Binding-site contacts:
Ligand atom O contacts residue ARG244 of chain 1.B at 3.6 Å.
Ligand atom N contacts residue ILE258 of chain 1.C at 4.0 Å.
Ligand atom C contacts residue TYR152 of chain 1.B at 3.3 Å (hydrophobic).
Ligand atom N contacts residue SER268 of chain 1.B at 2.9 Å (h-bond).
Ligand atom N contacts residue ARG256 of chain 1.C at 4.0 Å.
Ligand atom N contacts residue TYR152 of chain 1.B at 3.3 Å (h-bond).
Ligand atom OXT contacts residue VAL257 of chain 1.C at 4.3 Å.
Ligand atom OXT contacts residue ARG244 of chain 1.B at 4.1 Å.
Ligand atom N contacts residue TRP153 of chain 1.B at 3.8 Å.
Ligand atom O contacts residue ALA150 of chain 1.B at 4.5 Å.
Ligand atom OXT contacts residue TYR152 of chain 1.B at 4.3 Å.
Ligand atom OXT contacts residue SER268 of chain 1.B at 3.6 Å.
Ligand atom OXT contacts residue PHE269 of chain 1.B at 4.2 Å.
Ligand atom C contacts residue SER268 of chain 1.B at 4.0 Å.
Ligand atom CA contacts residue VAL257 of chain 1.C at 3.4 Å (hydrophobic).
Ligand atom CA contacts residue GLY151 of chain 1.B at 4.3 Å.
Ligand atom CA contacts residue ARG256 of chain 1.C at 4.2 Å.
Ligand atom CA contacts residue TYR152 of chain 1.B at 3.1 Å (hydrophobic).
Ligand atom CA contacts residue TRP153 of chain 1.B at 3.9 Å (hydrophobic).
Ligand atom O contacts residue TYR152 of chain 1.B at 2.7 Å (h-bond).
Ligand atom N contacts residue VAL257 of chain 1.C at 3.8 Å.
Ligand atom C contacts residue ARG244 of chain 1.B at 4.4 Å.
Ligand atom O contacts residue VAL257 of chain 1.C at 4.4 Å.
Ligand atom O contacts residue ARG256 of chain 1.C at 4.1 Å.
Ligand atom C contacts residue VAL257 of chain 1.C at 3.9 Å (hydrophobic).
Ligand atom C contacts residue GLY151 of chain 1.B at 4.0 Å.
Ligand atom C contacts residue ARG256 of chain 1.C at 3.6 Å.
Ligand atom CA contacts residue SER268 of chain 1.B at 3.8 Å.
Ligand atom O contacts residue GLY151 of chain 1.B at 3.0 Å.
Ligand atom OXT contacts residue ARG256 of chain 1.C at 2.6 Å.

Sequence of chain 1.B:
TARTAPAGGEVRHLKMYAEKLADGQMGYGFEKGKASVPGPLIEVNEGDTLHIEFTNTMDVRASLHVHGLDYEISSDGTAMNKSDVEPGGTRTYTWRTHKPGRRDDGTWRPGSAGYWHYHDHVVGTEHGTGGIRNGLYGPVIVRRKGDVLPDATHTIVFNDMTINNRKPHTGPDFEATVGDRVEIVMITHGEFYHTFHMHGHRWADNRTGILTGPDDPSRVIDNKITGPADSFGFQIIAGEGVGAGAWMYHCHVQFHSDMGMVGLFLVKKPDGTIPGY

Sequence of chain 1.C:
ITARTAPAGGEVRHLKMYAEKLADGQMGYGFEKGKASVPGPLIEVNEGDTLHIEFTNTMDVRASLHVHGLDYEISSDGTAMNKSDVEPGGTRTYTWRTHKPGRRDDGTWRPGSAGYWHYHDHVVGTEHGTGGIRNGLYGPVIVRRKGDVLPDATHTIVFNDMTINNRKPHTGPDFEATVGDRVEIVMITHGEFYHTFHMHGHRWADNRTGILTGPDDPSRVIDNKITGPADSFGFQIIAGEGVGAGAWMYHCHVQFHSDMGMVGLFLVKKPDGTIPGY

This protein binds this small molecule.
Small molecule (SMILES): NCC(=O)O